A small-molecule ligand and the protein it binds are described below.
Small molecule (SMILES): CO[C@@H](C)[C@@H](NC(=O)[C@H](CS)NC(=O)CCC[C@H](N)C(=O)O)C(=O)O

Binding-site contacts:
Ligand atom O6 contacts residue PHE285 of chain 1.A at 3.4 Å.
Ligand atom C42 contacts residue GLN225 of chain 1.A at 3.8 Å.
Ligand atom C20 contacts residue ARG87 of chain 1.A at 3.6 Å.
Ligand atom O27 contacts residue THR331 of chain 1.A at 3.9 Å.
Ligand atom N19 contacts residue CYS104 of chain 1.A at 4.0 Å.
Ligand atom C23 contacts residue ILE187 of chain 1.A at 3.8 Å (hydrophobic).
Ligand atom C9 contacts residue LEU324 of chain 1.A at 3.8 Å (hydrophobic).
Ligand atom C23 contacts residue TYR189 of chain 1.A at 3.6 Å (hydrophobic).
Ligand atom C23 contacts residue SER281 of chain 1.A at 3.6 Å.
Ligand atom O6 contacts residue ILE187 of chain 1.A at 3.7 Å.
Ligand atom O41 contacts residue VAL272 of chain 1.A at 4.0 Å.
Ligand atom N19 contacts residue TYR91 of chain 1.A at 2.8 Å (h-bond).
Ligand atom O26 contacts residue TYR189 of chain 1.A at 3.2 Å.
Ligand atom O22 contacts residue SER183 of chain 1.A at 2.6 Å (h-bond).
Ligand atom C13 contacts residue LEU321 of chain 1.A at 3.9 Å (hydrophobic).
Ligand atom O25 contacts residue TYR189 of chain 1.A at 2.8 Å (h-bond).
Ligand atom C35 contacts residue PHE211 of chain 1.A at 3.7 Å (hydrophobic).
Ligand atom O25 contacts residue VAL272 of chain 1.A at 3.8 Å.
Ligand atom C42 contacts residue LEU231 of chain 1.A at 3.5 Å (hydrophobic).
Ligand atom C35 contacts residue FE1 of chain 1.C at 3.4 Å.
Ligand atom S37 contacts residue ASP216 of chain 1.A at 3.1 Å (salt-bridge).
Ligand atom O22 contacts residue ARG87 of chain 1.A at 2.8 Å (salt-bridge).
Ligand atom C20 contacts residue SER183 of chain 1.A at 3.6 Å.
Ligand atom C8 contacts residue LEU324 of chain 1.A at 3.6 Å (hydrophobic).
Ligand atom S37 contacts residue PHE285 of chain 1.A at 3.8 Å.
Ligand atom O26 contacts residue SER281 of chain 1.A at 2.6 Å (h-bond).
Ligand atom C35 contacts residue HIS214 of chain 1.A at 3.3 Å.
Ligand atom S37 contacts residue HIS214 of chain 1.A at 3.3 Å (h-bond).
Ligand atom O21 contacts residue ARG87 of chain 1.A at 2.8 Å (salt-bridge).
Ligand atom C5 contacts residue SER281 of chain 1.A at 3.7 Å.
Ligand atom C4 contacts residue ILE187 of chain 1.A at 3.6 Å (hydrophobic).
Ligand atom C20 contacts residue CYS104 of chain 1.A at 4.0 Å (hydrophobic).
Ligand atom S37 contacts residue FE1 of chain 1.C at 2.4 Å.
Ligand atom O26 contacts residue ILE187 of chain 1.A at 3.9 Å.
Ligand atom C4 contacts residue SER281 of chain 1.A at 3.9 Å.
Ligand atom C42 contacts residue LEU223 of chain 1.A at 3.6 Å (hydrophobic).
Ligand atom N7 contacts residue PHE285 of chain 1.A at 3.6 Å.
Ligand atom O27 contacts residue LEU324 of chain 1.A at 3.8 Å.
Ligand atom O21 contacts residue LEU321 of chain 1.A at 3.9 Å.
Ligand atom C46 contacts residue PRO283 of chain 1.A at 3.7 Å (hydrophobic).

Sequence of chain 1.A:
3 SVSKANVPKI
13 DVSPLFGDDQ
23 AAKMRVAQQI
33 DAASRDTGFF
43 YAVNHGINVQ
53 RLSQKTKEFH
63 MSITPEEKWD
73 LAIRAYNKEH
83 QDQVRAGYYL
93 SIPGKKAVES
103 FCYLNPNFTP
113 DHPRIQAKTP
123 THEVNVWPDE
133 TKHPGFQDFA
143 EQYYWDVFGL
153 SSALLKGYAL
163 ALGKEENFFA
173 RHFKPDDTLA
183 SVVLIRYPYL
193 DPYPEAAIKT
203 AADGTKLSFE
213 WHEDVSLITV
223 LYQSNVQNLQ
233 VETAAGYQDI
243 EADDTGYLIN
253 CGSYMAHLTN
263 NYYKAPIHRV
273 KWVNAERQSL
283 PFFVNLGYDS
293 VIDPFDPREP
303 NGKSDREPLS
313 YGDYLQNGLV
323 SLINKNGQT